Binding-site contacts:
Ligand atom C24 contacts residue GLY216 of chain 1.B at 3.6 Å.
Ligand atom C18 contacts residue TYR77 of chain 1.B at 3.8 Å (hydrophobic).
Ligand atom C1 contacts residue ILE300 of chain 1.B at 3.5 Å (hydrophobic).
Ligand atom C34 contacts residue MET15 of chain 1.B at 3.7 Å (hydrophobic).
Ligand atom C17 contacts residue PHE111 of chain 1.B at 3.4 Å (hydrophobic).
Ligand atom C38 contacts residue SER79 of chain 1.B at 3.3 Å.
Ligand atom C19 contacts residue ILE123 of chain 1.B at 3.9 Å (hydrophobic).
Ligand atom C18 contacts residue ILE123 of chain 1.B at 3.5 Å (hydrophobic).
Ligand atom C14 contacts residue ASP34 of chain 1.B at 3.3 Å.
Ligand atom O2 contacts residue ASP214 of chain 1.B at 3.2 Å (salt-bridge).
Ligand atom C10 contacts residue ASP34 of chain 1.B at 3.5 Å.
Ligand atom C12 contacts residue TYR192 of chain 1.B at 3.6 Å (hydrophobic).
Ligand atom O2 contacts residue ASP34 of chain 1.B at 3.1 Å (salt-bridge).
Ligand atom C20 contacts residue GLY216 of chain 1.B at 3.2 Å.
Ligand atom C13 contacts residue ASP214 of chain 1.B at 3.6 Å.
Ligand atom O3 contacts residue SER79 of chain 1.B at 3.2 Å (h-bond).
Ligand atom O2 contacts residue GLY36 of chain 1.B at 3.9 Å.
Ligand atom O3 contacts residue VAL78 of chain 1.B at 3.3 Å.
Ligand atom N4 contacts residue GLY36 of chain 1.B at 3.8 Å.
Ligand atom N5 contacts residue THR217 of chain 1.B at 3.1 Å (h-bond).
Ligand atom C14 contacts residue TYR77 of chain 1.B at 3.8 Å (hydrophobic).
Ligand atom C4 contacts residue VAL78 of chain 1.B at 3.7 Å (hydrophobic).
Ligand atom C6 contacts residue LEU292 of chain 1.B at 3.6 Å (hydrophobic).
Ligand atom C35 contacts residue MET15 of chain 1.B at 3.4 Å (hydrophobic).
Ligand atom C13 contacts residue TYR192 of chain 1.B at 3.5 Å (hydrophobic).
Ligand atom C29 contacts residue LEU292 of chain 1.B at 3.7 Å (hydrophobic).
Ligand atom C7 contacts residue ASP214 of chain 1.B at 3.7 Å.
Ligand atom C1 contacts residue THR217 of chain 1.B at 3.4 Å.
Ligand atom C17 contacts residue ILE123 of chain 1.B at 3.7 Å (hydrophobic).
Ligand atom C21 contacts residue ILE32 of chain 1.B at 3.7 Å (hydrophobic).
Ligand atom N4 contacts residue ASP214 of chain 1.B at 3.1 Å (salt-bridge).
Ligand atom O2 contacts residue GLY216 of chain 1.B at 3.8 Å.
Ligand atom C5 contacts residue VAL78 of chain 1.B at 3.7 Å (hydrophobic).
Ligand atom N5 contacts residue ILE300 of chain 1.B at 3.6 Å.
Ligand atom C6 contacts residue ILE300 of chain 1.B at 3.7 Å (hydrophobic).
Ligand atom N1 contacts residue GLY216 of chain 1.B at 3.4 Å (h-bond).
Ligand atom C17 contacts residue SER79 of chain 1.B at 3.8 Å.
Ligand atom O6 contacts residue SER218 of chain 1.B at 3.1 Å (h-bond).
Ligand atom C5 contacts residue PHE294 of chain 1.B at 3.9 Å (hydrophobic).
Ligand atom N5 contacts residue ASP214 of chain 1.B at 3.3 Å (salt-bridge).

The protein below binds the small molecule below.
Small molecule (SMILES): CCCN(CCC)C(=O)c1cc(C(=O)N[C@@H](Cc2ccccc2)[C@@H](O)CNC(C)(C)c2ccccn2)cc(N2C=CC=CC2)c1

Sequence of chain 1.B:
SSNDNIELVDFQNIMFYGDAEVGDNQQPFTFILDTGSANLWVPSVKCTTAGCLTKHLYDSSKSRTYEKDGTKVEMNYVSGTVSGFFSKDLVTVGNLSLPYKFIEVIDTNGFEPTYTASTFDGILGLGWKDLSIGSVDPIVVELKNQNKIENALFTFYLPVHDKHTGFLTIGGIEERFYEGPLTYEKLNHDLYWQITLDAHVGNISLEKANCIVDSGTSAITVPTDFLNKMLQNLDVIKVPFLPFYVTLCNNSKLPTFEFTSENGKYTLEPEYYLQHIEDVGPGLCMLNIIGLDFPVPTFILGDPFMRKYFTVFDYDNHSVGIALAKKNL